Binding-site contacts:
Ligand atom O6 contacts residue GLN375 of chain 2.A at 3.2 Å.
Ligand atom O5 contacts residue ASN120 of chain 1.A at 2.4 Å (h-bond).
Ligand atom O2 contacts residue ASP249 of chain 2.A at 3.1 Å (salt-bridge).
Ligand atom O4 contacts residue ILE287 of chain 2.A at 3.5 Å.
Ligand atom C8 contacts residue PHE372 of chain 2.A at 3.5 Å (hydrophobic).
Ligand atom C3 contacts residue ASN120 of chain 1.A at 3.7 Å.
Ligand atom O5 contacts residue GLN375 of chain 2.A at 3.6 Å.
Ligand atom O7 contacts residue ARG140 of chain 1.A at 2.9 Å (salt-bridge).
Ligand atom O4 contacts residue GLY312 of chain 2.A at 3.6 Å.
Ligand atom C6 contacts residue ILE285 of chain 2.A at 3.6 Å (hydrophobic).
Ligand atom C6 contacts residue LEU373 of chain 2.A at 3.4 Å (hydrophobic).
Ligand atom O6 contacts residue ILE285 of chain 2.A at 3.0 Å (h-bond).
Ligand atom C4 contacts residue GLU294 of chain 2.A at 3.5 Å.
Ligand atom O2 contacts residue LEU296 of chain 2.A at 3.6 Å.
Ligand atom C3 contacts residue GLY312 of chain 2.A at 3.5 Å.
Ligand atom O3 contacts residue GLN311 of chain 2.A at 3.5 Å.
Ligand atom C6 contacts residue ASP250 of chain 2.A at 3.5 Å.
Ligand atom O3 contacts residue GLU294 of chain 2.A at 2.6 Å (salt-bridge).
Ligand atom O3 contacts residue ASP250 of chain 2.A at 3.2 Å (salt-bridge).
Ligand atom C6 contacts residue THR310 of chain 2.A at 3.5 Å.
Ligand atom C7 contacts residue ASN120 of chain 1.A at 3.2 Å.
Ligand atom C2 contacts residue ASN120 of chain 1.A at 2.4 Å.
Ligand atom C8 contacts residue ASN119 of chain 1.A at 3.3 Å.
Ligand atom O7 contacts residue ASN120 of chain 1.A at 3.3 Å (h-bond).
Ligand atom O3 contacts residue ARG283 of chain 2.A at 3.1 Å (salt-bridge).
Ligand atom O5 contacts residue GLY374 of chain 2.A at 3.4 Å.
Ligand atom O2 contacts residue GLY312 of chain 2.A at 3.0 Å.
Ligand atom C3 contacts residue GLU294 of chain 2.A at 3.2 Å.
Ligand atom N2 contacts residue ASN120 of chain 1.A at 2.9 Å (h-bond).
Ligand atom O5 contacts residue GLY312 of chain 2.A at 3.5 Å (h-bond).
Ligand atom O4 contacts residue ARG247 of chain 2.A at 3.3 Å (salt-bridge).
Ligand atom C6 contacts residue PRO309 of chain 2.A at 3.6 Å (hydrophobic).
Ligand atom O6 contacts residue ASP250 of chain 2.A at 2.6 Å (salt-bridge).
Ligand atom C1 contacts residue ASN120 of chain 1.A at 1.4 Å.
Ligand atom O3 contacts residue GLY312 of chain 2.A at 3.2 Å (h-bond).
Ligand atom O5 contacts residue ASP250 of chain 2.A at 3.7 Å.
Ligand atom O3 contacts residue ASP249 of chain 2.A at 3.0 Å (salt-bridge).
Ligand atom O4 contacts residue GLU294 of chain 2.A at 2.8 Å (salt-bridge).
Ligand atom O5 contacts residue THR310 of chain 2.A at 3.6 Å (h-bond).
Ligand atom C5 contacts residue ASN120 of chain 1.A at 3.7 Å.

Sequence of chain 1.A:
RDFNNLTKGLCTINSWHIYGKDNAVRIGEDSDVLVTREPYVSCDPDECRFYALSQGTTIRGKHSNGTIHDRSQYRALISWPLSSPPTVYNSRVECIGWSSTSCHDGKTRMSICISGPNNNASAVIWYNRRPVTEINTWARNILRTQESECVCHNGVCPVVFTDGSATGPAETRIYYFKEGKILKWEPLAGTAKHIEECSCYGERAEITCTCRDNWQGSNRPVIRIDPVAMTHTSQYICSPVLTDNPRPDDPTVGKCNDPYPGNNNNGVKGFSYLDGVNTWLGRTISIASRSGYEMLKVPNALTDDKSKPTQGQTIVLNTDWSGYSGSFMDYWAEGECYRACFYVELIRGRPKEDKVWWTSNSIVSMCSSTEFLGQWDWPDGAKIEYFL

The protein below binds the small molecule below.
Small molecule (SMILES): CC(=O)N[C@H]1[C@H](O[C@H]2[C@H](O)[C@@H](NC(C)=O)CO[C@@H]2CO)O[C@H](CO)[C@@H](O[C@@H]2O[C@H](CO[C@H]3O[C@H](CO)[C@@H](O)[C@H](O)[C@@H]3O)[C@@H](O)[C@H](O[C@H]3O[C@H](CO)[C@@H](O)[C@H](O)[C@@H]3O[C@H]3O[C@H](CO)[C@@H](O)[C@H](O)[C@@H]3O[C@H]3O[C@H](CO)[C@@H](O)[C@H](O)[C@@H]3O)[C@@H]2O)[C@@H]1O

Sequence of chain 2.A:
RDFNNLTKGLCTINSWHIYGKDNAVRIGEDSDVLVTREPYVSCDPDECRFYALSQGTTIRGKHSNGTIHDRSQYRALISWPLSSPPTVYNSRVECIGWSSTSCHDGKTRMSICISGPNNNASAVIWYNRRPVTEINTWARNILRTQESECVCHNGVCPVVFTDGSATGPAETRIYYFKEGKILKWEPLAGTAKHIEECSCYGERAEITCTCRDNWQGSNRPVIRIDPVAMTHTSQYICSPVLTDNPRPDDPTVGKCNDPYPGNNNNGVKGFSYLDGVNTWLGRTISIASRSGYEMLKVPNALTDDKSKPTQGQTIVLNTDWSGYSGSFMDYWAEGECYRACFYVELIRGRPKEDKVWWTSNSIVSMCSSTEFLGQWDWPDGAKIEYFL